The small molecule below binds the protein below.
Small molecule (SMILES): CCCCCCCCCC[n+]1ccn(CC(P(=O)([O-])O)P(=O)(O)O)c1

Binding-site contacts:
Ligand atom PAX contacts residue ARG42 of chain 1.D at 3.7 Å.
Ligand atom PAY contacts residue PHE44 of chain 1.D at 3.8 Å.
Ligand atom CAK contacts residue CYS279 of chain 1.D at 4.1 Å (hydrophobic).
Ligand atom PAX contacts residue SER43 of chain 1.D at 3.6 Å.
Ligand atom CAO contacts residue LEU201 of chain 1.D at 3.9 Å (hydrophobic).
Ligand atom CAP contacts residue LEU201 of chain 1.D at 3.7 Å (hydrophobic).
Ligand atom CAS contacts residue GLN202 of chain 1.D at 4.1 Å.
Ligand atom OAF contacts residue ARG42 of chain 1.D at 3.8 Å.
Ligand atom CAI contacts residue ASN205 of chain 1.D at 4.0 Å.
Ligand atom CAO contacts residue ALA166 of chain 1.D at 3.9 Å (hydrophobic).
Ligand atom CAA contacts residue TYR266 of chain 1.D at 3.8 Å (hydrophobic).
Ligand atom OAG contacts residue PHE44 of chain 1.D at 3.6 Å.
Ligand atom OAD contacts residue SER43 of chain 1.D at 3.4 Å (h-bond).
Ligand atom CAA contacts residue GLY170 of chain 1.D at 3.5 Å.
Ligand atom OAE contacts residue ARG42 of chain 1.D at 3.0 Å (salt-bridge).
Ligand atom OAC contacts residue THR40 of chain 1.D at 3.4 Å (h-bond).
Ligand atom OAC contacts residue SER41 of chain 1.D at 3.3 Å.
Ligand atom CAM contacts residue LEU173 of chain 1.D at 4.1 Å (hydrophobic).
Ligand atom PAY contacts residue SER43 of chain 1.D at 4.0 Å.
Ligand atom OAF contacts residue SER41 of chain 1.D at 3.0 Å (h-bond).
Ligand atom CAH contacts residue GLN202 of chain 1.D at 4.0 Å.
Ligand atom CAM contacts residue GLY170 of chain 1.D at 3.7 Å.
Ligand atom CAH contacts residue ASN205 of chain 1.D at 3.8 Å.
Ligand atom CAO contacts residue VAL169 of chain 1.D at 4.0 Å (hydrophobic).
Ligand atom CAK contacts residue LEU173 of chain 1.D at 3.9 Å (hydrophobic).
Ligand atom OAC contacts residue TYR63 of chain 1.D at 3.5 Å (h-bond).
Ligand atom OAC contacts residue ARG42 of chain 1.D at 3.3 Å (salt-bridge).
Ligand atom OAG contacts residue TYR63 of chain 1.D at 2.5 Å (h-bond).
Ligand atom CAQ contacts residue ALA166 of chain 1.D at 3.8 Å (hydrophobic).
Ligand atom OAF contacts residue PHE44 of chain 1.D at 2.9 Å.
Ligand atom CAU contacts residue SER43 of chain 1.D at 3.8 Å.
Ligand atom OAF contacts residue SER43 of chain 1.D at 3.0 Å (h-bond).
Ligand atom OAB contacts residue ARG42 of chain 1.D at 3.8 Å.
Ligand atom OAG contacts residue SER41 of chain 1.D at 3.8 Å.
Ligand atom OAD contacts residue ARG42 of chain 1.D at 3.0 Å (salt-bridge).
Ligand atom CAN contacts residue LEU201 of chain 1.D at 3.2 Å (hydrophobic).
Ligand atom OAB contacts residue SER43 of chain 1.D at 3.3 Å (h-bond).
Ligand atom CAL contacts residue MET197 of chain 1.D at 4.1 Å (hydrophobic).
Ligand atom PAY contacts residue SER41 of chain 1.D at 3.7 Å.
Ligand atom PAY contacts residue TYR63 of chain 1.D at 3.5 Å.

Sequence of chain 1.D:
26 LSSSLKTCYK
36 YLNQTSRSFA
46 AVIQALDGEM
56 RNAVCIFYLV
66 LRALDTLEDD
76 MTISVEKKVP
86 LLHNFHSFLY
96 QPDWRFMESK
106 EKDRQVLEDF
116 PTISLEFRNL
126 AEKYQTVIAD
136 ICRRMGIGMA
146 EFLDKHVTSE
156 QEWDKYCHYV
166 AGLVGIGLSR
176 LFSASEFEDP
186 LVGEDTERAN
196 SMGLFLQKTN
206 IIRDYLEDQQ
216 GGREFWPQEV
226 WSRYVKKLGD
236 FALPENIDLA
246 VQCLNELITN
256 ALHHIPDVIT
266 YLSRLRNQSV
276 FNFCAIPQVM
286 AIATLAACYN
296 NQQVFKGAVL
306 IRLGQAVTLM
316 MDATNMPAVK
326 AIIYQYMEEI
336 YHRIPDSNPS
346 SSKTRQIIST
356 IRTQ